The protein below binds the small molecule below.
Small molecule (SMILES): CC(=O)N[C@H]1[C@H](O[C@H]2[C@H](O)[C@@H](NC(C)=O)CO[C@@H]2CO)O[C@H](CO)[C@@H](O[C@H]2O[C@H](CO)[C@@H](O)[C@H](O)[C@@H]2O)[C@@H]1O

Binding-site contacts:
Ligand atom C2 contacts residue ASN63 of chain 2.A at 2.5 Å.
Ligand atom C4 contacts residue ASN63 of chain 2.A at 4.3 Å.
Ligand atom O5 contacts residue HIS40 of chain 2.A at 2.7 Å (h-bond).
Ligand atom C3 contacts residue HIS40 of chain 2.A at 4.1 Å.
Ligand atom C2 contacts residue HIS40 of chain 2.A at 3.6 Å.
Ligand atom C1 contacts residue HIS40 of chain 2.A at 4.4 Å.
Ligand atom C1 contacts residue HIS40 of chain 2.A at 3.9 Å.
Ligand atom N2 contacts residue HIS56 of chain 2.A at 4.5 Å.
Ligand atom O5 contacts residue ASN63 of chain 2.A at 2.4 Å (h-bond).
Ligand atom C7 contacts residue SER59 of chain 2.A at 4.1 Å.
Ligand atom C8 contacts residue ASN63 of chain 2.A at 4.2 Å.
Ligand atom C4 contacts residue HIS40 of chain 2.A at 3.8 Å.
Ligand atom O6 contacts residue LEU42 of chain 2.A at 4.4 Å.
Ligand atom C4 contacts residue HIS40 of chain 2.A at 4.5 Å.
Ligand atom N2 contacts residue SER59 of chain 2.A at 4.0 Å.
Ligand atom O3 contacts residue HIS40 of chain 2.A at 4.0 Å.
Ligand atom O7 contacts residue ASN63 of chain 2.A at 2.9 Å (h-bond).
Ligand atom C8 contacts residue TRP60 of chain 2.A at 3.5 Å (hydrophobic).
Ligand atom O5 contacts residue HIS40 of chain 2.A at 4.2 Å.
Ligand atom O7 contacts residue HIS40 of chain 2.A at 3.3 Å.
Ligand atom C5 contacts residue HIS40 of chain 2.A at 4.3 Å.
Ligand atom O7 contacts residue PRO39 of chain 2.A at 4.3 Å.
Ligand atom N2 contacts residue HIS40 of chain 2.A at 4.4 Å.
Ligand atom N2 contacts residue ASN63 of chain 2.A at 2.8 Å (h-bond).
Ligand atom C6 contacts residue HIS40 of chain 2.A at 2.7 Å.
Ligand atom C8 contacts residue SER59 of chain 2.A at 3.2 Å.
Ligand atom C5 contacts residue ASN63 of chain 2.A at 3.7 Å.
Ligand atom C7 contacts residue ASN63 of chain 2.A at 3.0 Å.
Ligand atom O6 contacts residue LEU41 of chain 2.A at 3.9 Å.
Ligand atom O6 contacts residue HIS40 of chain 2.A at 1.4 Å.
Ligand atom C8 contacts residue HIS56 of chain 2.A at 3.5 Å.
Ligand atom C7 contacts residue HIS40 of chain 2.A at 4.3 Å.
Ligand atom C7 contacts residue HIS56 of chain 2.A at 4.2 Å.
Ligand atom C6 contacts residue HIS40 of chain 2.A at 4.0 Å.
Ligand atom C1 contacts residue ASN63 of chain 2.A at 1.4 Å.
Ligand atom C3 contacts residue ASN63 of chain 2.A at 3.8 Å.
Ligand atom C5 contacts residue HIS40 of chain 2.A at 3.3 Å.

Sequence of chain 2.A:
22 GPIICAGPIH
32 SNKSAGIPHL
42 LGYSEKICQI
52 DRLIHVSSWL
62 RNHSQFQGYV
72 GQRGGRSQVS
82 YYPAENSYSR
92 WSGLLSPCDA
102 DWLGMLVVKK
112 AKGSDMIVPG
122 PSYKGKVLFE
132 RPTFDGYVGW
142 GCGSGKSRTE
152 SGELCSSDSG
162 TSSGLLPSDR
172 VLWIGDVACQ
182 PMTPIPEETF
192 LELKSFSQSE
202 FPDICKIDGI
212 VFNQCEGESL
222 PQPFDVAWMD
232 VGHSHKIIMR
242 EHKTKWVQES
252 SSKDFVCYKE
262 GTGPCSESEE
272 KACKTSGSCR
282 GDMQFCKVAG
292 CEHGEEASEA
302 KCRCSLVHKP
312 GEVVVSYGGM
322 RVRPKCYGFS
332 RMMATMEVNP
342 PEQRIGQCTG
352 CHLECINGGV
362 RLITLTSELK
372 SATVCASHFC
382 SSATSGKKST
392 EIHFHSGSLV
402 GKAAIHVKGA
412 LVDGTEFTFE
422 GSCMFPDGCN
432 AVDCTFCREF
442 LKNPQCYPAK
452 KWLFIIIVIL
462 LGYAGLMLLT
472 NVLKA